Sequence of chain 1.F:
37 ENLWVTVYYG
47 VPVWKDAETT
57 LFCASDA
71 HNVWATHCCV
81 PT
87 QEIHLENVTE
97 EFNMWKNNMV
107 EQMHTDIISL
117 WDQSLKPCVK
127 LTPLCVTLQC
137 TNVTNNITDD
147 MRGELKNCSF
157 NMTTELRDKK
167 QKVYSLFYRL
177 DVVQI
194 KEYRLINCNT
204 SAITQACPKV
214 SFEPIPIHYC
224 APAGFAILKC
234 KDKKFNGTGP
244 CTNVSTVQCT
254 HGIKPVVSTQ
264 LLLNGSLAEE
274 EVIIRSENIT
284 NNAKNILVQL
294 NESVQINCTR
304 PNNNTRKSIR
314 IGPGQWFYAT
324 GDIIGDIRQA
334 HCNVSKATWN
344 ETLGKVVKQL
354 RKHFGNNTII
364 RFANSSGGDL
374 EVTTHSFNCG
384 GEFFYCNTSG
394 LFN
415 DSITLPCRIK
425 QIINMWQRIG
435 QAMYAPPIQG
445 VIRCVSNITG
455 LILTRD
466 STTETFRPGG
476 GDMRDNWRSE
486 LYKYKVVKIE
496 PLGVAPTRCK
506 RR

Binding-site contacts:
Ligand atom C8 contacts residue CYS136 of chain 1.F at 4.0 Å (hydrophobic).
Ligand atom C5 contacts residue ASN138 of chain 1.F at 3.8 Å.
Ligand atom C2 contacts residue ASN138 of chain 1.F at 2.6 Å.
Ligand atom C8 contacts residue THR137 of chain 1.F at 4.0 Å.
Ligand atom C3 contacts residue ASN138 of chain 1.F at 3.9 Å.
Ligand atom O6 contacts residue ASN138 of chain 1.F at 4.2 Å.
Ligand atom O7 contacts residue ASN138 of chain 1.F at 3.2 Å (h-bond).
Ligand atom N2 contacts residue ASN138 of chain 1.F at 3.0 Å (h-bond).
Ligand atom O6 contacts residue ARG175 of chain 1.F at 4.2 Å.
Ligand atom C1 contacts residue ASN138 of chain 1.F at 1.5 Å.
Ligand atom C7 contacts residue ASN138 of chain 1.F at 3.3 Å.
Ligand atom C4 contacts residue ASN138 of chain 1.F at 4.3 Å.
Ligand atom C8 contacts residue LYS194 of chain 1.F at 3.8 Å.
Ligand atom O5 contacts residue ASN138 of chain 1.F at 2.4 Å (h-bond).
Ligand atom O6 contacts residue GLY149 of chain 1.F at 4.2 Å.
Ligand atom C1 contacts residue LYS152 of chain 1.F at 4.4 Å.

A protein and the small-molecule ligand that binds it are described below.
Small molecule (SMILES): CC(=O)N[C@@H]1[C@@H](O)[C@H](O)[C@@H](CO)O[C@H]1O